Binding-site contacts:
Ligand atom C3' contacts residue HIS412 of chain 1.JA at 4.0 Å.
Ligand atom C5 contacts residue PRO413 of chain 1.JA at 4.0 Å (hydrophobic).
Ligand atom C2 contacts residue ILE404 of chain 1.JA at 4.4 Å (hydrophobic).
Ligand atom N1 contacts residue PRO413 of chain 1.JA at 3.5 Å (h-bond).
Ligand atom N7 contacts residue HIS412 of chain 1.JA at 4.1 Å.
Ligand atom C8 contacts residue PRO203 of chain 1.JA at 4.2 Å (hydrophobic).
Ligand atom C5 contacts residue SER414 of chain 1.JA at 3.9 Å.
Ligand atom C2 contacts residue GLY421 of chain 1.JA at 3.4 Å.
Ligand atom N1 contacts residue GLY421 of chain 1.JA at 3.1 Å (h-bond).
Ligand atom C2 contacts residue VAL202 of chain 1.JA at 4.2 Å (hydrophobic).
Ligand atom C8 contacts residue SER414 of chain 1.JA at 4.3 Å.
Ligand atom N6 contacts residue PHE420 of chain 1.JA at 3.7 Å.
Ligand atom C1' contacts residue PRO413 of chain 1.JA at 3.9 Å (hydrophobic).
Ligand atom C2' contacts residue HIS412 of chain 1.JA at 3.1 Å.
Ligand atom N7 contacts residue ASN391 of chain 1.JA at 3.9 Å.
Ligand atom C6 contacts residue SER414 of chain 1.JA at 4.0 Å.
Ligand atom C6 contacts residue PRO203 of chain 1.JA at 4.3 Å (hydrophobic).
Ligand atom C4 contacts residue PRO413 of chain 1.JA at 4.0 Å (hydrophobic).
Ligand atom C6 contacts residue PRO413 of chain 1.JA at 3.8 Å (hydrophobic).
Ligand atom N6 contacts residue GLY419 of chain 1.JA at 3.5 Å (h-bond).
Ligand atom O3' contacts residue PRO413 of chain 1.JA at 4.2 Å.
Ligand atom N3 contacts residue PRO413 of chain 1.JA at 3.8 Å.
Ligand atom N9 contacts residue HIS412 of chain 1.JA at 4.3 Å.
Ligand atom C5 contacts residue PRO203 of chain 1.JA at 3.9 Å (hydrophobic).
Ligand atom N1 contacts residue VAL202 of chain 1.JA at 3.7 Å.
Ligand atom C1' contacts residue HIS412 of chain 1.JA at 4.3 Å.
Ligand atom N6 contacts residue SER414 of chain 1.JA at 3.7 Å.
Ligand atom C2 contacts residue PRO413 of chain 1.JA at 3.5 Å (hydrophobic).
Ligand atom N7 contacts residue PRO203 of chain 1.JA at 4.0 Å.
Ligand atom N9 contacts residue PRO413 of chain 1.JA at 4.3 Å.
Ligand atom N6 contacts residue GLY421 of chain 1.JA at 3.3 Å (h-bond).
Ligand atom N1 contacts residue PHE420 of chain 1.JA at 4.2 Å.
Ligand atom C6 contacts residue GLY421 of chain 1.JA at 3.6 Å.
Ligand atom N6 contacts residue PRO415 of chain 1.JA at 4.2 Å.
Ligand atom C6 contacts residue VAL202 of chain 1.JA at 4.2 Å (hydrophobic).
Ligand atom N7 contacts residue SER414 of chain 1.JA at 3.6 Å.
Ligand atom C4 contacts residue PRO203 of chain 1.JA at 4.2 Å (hydrophobic).
Ligand atom N9 contacts residue PRO203 of chain 1.JA at 4.4 Å.
Ligand atom C8 contacts residue HIS412 of chain 1.JA at 3.4 Å.
Ligand atom C2' contacts residue PRO413 of chain 1.JA at 3.8 Å (hydrophobic).

A protein and the small-molecule ligand that binds it are described below.
Small molecule (SMILES): Nc1ncnc2c1ncn2[C@H]1C[C@H](O)[C@@H](COP(=O)(O)O)O1

Sequence of chain 1.JA:
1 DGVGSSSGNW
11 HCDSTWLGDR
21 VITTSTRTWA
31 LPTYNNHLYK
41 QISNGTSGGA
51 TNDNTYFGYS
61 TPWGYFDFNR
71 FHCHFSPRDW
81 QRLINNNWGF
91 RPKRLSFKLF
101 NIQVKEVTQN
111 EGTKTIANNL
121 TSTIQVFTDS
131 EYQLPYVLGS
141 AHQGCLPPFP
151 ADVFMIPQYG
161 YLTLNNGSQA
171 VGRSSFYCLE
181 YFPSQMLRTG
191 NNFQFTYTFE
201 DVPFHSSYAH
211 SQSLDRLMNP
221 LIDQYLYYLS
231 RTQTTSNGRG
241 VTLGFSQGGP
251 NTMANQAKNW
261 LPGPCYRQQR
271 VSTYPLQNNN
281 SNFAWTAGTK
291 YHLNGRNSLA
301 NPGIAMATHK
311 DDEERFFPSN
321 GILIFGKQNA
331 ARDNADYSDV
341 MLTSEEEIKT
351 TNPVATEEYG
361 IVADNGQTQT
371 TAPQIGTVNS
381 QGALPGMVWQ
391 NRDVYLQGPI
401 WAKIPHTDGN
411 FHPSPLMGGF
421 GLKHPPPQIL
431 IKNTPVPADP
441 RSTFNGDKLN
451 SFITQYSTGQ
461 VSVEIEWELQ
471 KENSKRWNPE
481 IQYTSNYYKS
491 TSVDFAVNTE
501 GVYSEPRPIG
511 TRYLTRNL